Sequence of chain 1.A:
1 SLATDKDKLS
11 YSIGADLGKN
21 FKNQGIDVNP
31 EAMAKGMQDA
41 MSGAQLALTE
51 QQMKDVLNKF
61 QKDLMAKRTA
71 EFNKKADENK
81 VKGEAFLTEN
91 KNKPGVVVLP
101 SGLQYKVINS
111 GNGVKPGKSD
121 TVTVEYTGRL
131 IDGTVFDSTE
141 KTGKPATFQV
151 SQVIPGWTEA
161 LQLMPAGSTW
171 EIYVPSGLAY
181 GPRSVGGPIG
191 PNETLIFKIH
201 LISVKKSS

The small molecule below binds the protein below.
Small molecule (SMILES): O=C1[C@@H]2CCC[C@H]([C@@H](CO)CN1Cc1ccccn1)N2S(=O)(=O)c1cc(Cl)cc(Cl)c1

Binding-site contacts:
Ligand atom C contacts residue TYR180 of chain 1.A at 3.3 Å (hydrophobic).
Ligand atom OAM contacts residue ASP137 of chain 1.A at 3.7 Å.
Ligand atom CAY contacts residue GLN152 of chain 1.A at 3.9 Å.
Ligand atom CL2 contacts residue ASP137 of chain 1.A at 3.7 Å.
Ligand atom CBE contacts residue TYR180 of chain 1.A at 3.1 Å (hydrophobic).
Ligand atom CAO contacts residue TYR180 of chain 1.A at 3.1 Å (hydrophobic).
Ligand atom CL1 contacts residue ILE189 of chain 1.A at 3.8 Å.
Ligand atom OAL contacts residue TYR180 of chain 1.A at 3.6 Å (h-bond).
Ligand atom OAX contacts residue ASP137 of chain 1.A at 3.6 Å.
Ligand atom OAX contacts residue TYR126 of chain 1.A at 3.4 Å (h-bond).
Ligand atom OAM contacts residue PHE136 of chain 1.A at 3.9 Å.
Ligand atom OAM contacts residue TYR126 of chain 1.A at 3.6 Å.
Ligand atom CAP contacts residue TYR180 of chain 1.A at 3.9 Å (hydrophobic).
Ligand atom CAI contacts residue PHE148 of chain 1.A at 3.5 Å (hydrophobic).
Ligand atom NAF contacts residue TYR180 of chain 1.A at 3.3 Å (h-bond).
Ligand atom CAN contacts residue PHE136 of chain 1.A at 4.0 Å (hydrophobic).
Ligand atom CA contacts residue TYR180 of chain 1.A at 3.4 Å (hydrophobic).
Ligand atom SAK contacts residue PHE136 of chain 1.A at 4.0 Å.
Ligand atom C contacts residue VAL153 of chain 1.A at 4.0 Å (hydrophobic).
Ligand atom SAK contacts residue TYR180 of chain 1.A at 3.9 Å.
Ligand atom OAM contacts residue PHE197 of chain 1.A at 3.8 Å.
Ligand atom CL1 contacts residue TYR180 of chain 1.A at 4.0 Å.
Ligand atom N contacts residue TYR180 of chain 1.A at 3.5 Å (h-bond).
Ligand atom CAS contacts residue ASP137 of chain 1.A at 3.6 Å.
Ligand atom CB contacts residue TRP157 of chain 1.A at 3.5 Å (hydrophobic).
Ligand atom NBA contacts residue GLN152 of chain 1.A at 3.4 Å (h-bond).
Ligand atom O contacts residue VAL153 of chain 1.A at 3.0 Å.
Ligand atom CAN contacts residue TYR180 of chain 1.A at 3.7 Å (hydrophobic).
Ligand atom C contacts residue ILE154 of chain 1.A at 3.9 Å (hydrophobic).
Ligand atom O contacts residue TYR180 of chain 1.A at 4.0 Å.
Ligand atom CAI contacts residue TYR126 of chain 1.A at 3.9 Å (hydrophobic).
Ligand atom CAO contacts residue ILE189 of chain 1.A at 3.9 Å (hydrophobic).
Ligand atom CAC contacts residue TYR126 of chain 1.A at 3.8 Å (hydrophobic).
Ligand atom CL1 contacts residue ARG183 of chain 1.A at 3.9 Å.
Ligand atom CBD contacts residue TYR180 of chain 1.A at 3.6 Å (hydrophobic).
Ligand atom OAL contacts residue PHE197 of chain 1.A at 3.4 Å.
Ligand atom CAE contacts residue TYR180 of chain 1.A at 3.3 Å (hydrophobic).
Ligand atom OAL contacts residue PHE136 of chain 1.A at 3.7 Å.
Ligand atom O contacts residue ILE154 of chain 1.A at 2.8 Å (h-bond).
Ligand atom CAH contacts residue TRP157 of chain 1.A at 3.3 Å (hydrophobic).